Sequence of chain 1.G:
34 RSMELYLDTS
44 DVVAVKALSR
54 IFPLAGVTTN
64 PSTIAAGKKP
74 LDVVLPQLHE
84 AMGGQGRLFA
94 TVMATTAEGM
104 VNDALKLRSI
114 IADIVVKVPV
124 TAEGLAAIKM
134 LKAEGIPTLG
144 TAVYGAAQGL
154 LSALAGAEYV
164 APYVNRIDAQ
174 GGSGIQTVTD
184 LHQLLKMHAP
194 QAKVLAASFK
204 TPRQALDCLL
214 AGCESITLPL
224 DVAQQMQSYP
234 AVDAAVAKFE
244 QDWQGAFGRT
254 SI

This protein binds this small molecule.
Small molecule (SMILES): CC(=O)[C@@H](O)[C@H](O)c1cccs1

Sequence of chain 1.F:
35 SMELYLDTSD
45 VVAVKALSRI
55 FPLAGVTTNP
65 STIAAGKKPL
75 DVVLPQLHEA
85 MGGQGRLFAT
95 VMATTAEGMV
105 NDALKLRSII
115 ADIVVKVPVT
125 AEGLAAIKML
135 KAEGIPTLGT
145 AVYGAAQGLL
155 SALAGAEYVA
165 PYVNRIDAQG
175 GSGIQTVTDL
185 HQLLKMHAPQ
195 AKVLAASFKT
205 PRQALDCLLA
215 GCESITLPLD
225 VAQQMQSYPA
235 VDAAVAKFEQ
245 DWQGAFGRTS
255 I

Binding-site contacts:
Ligand atom C3 contacts residue SER201 of chain 1.F at 3.6 Å.
Ligand atom O4 contacts residue SER201 of chain 1.F at 3.6 Å.
Ligand atom C5 contacts residue SER201 of chain 1.F at 4.3 Å.
Ligand atom S11 contacts residue ARG169 of chain 1.F at 4.4 Å.
Ligand atom O6 contacts residue SER201 of chain 1.F at 4.3 Å.
Ligand atom O12 contacts residue ARG169 of chain 1.F at 3.5 Å (salt-bridge).
Ligand atom C10 contacts residue LYS203 of chain 1.F at 3.5 Å.
Ligand atom C3 contacts residue ARG169 of chain 1.F at 3.6 Å.
Ligand atom C7 contacts residue ARG169 of chain 1.F at 3.6 Å.
Ligand atom C2 contacts residue TYR166 of chain 1.F at 4.4 Å (hydrophobic).
Ligand atom C7 contacts residue SER201 of chain 1.F at 4.1 Å.
Ligand atom C8 contacts residue ARG169 of chain 1.F at 3.1 Å.
Ligand atom C10 contacts residue ARG169 of chain 1.F at 4.2 Å.
Ligand atom C9 contacts residue LYS203 of chain 1.F at 4.3 Å.
Ligand atom C1 contacts residue ASN63 of chain 1.F at 4.3 Å.
Ligand atom S11 contacts residue ASN168 of chain 1.F at 4.2 Å.
Ligand atom S11 contacts residue SER201 of chain 1.F at 3.2 Å (h-bond).
Ligand atom C10 contacts residue ASN168 of chain 1.F at 3.8 Å.
Ligand atom C1 contacts residue ARG169 of chain 1.F at 3.2 Å.
Ligand atom O12 contacts residue TYR166 of chain 1.F at 3.2 Å.
Ligand atom C1 contacts residue PHE242 of chain 1.G at 4.4 Å (hydrophobic).
Ligand atom C2 contacts residue ARG169 of chain 1.F at 3.3 Å.
Ligand atom C10 contacts residue SER201 of chain 1.F at 4.4 Å.
Ligand atom S11 contacts residue LYS203 of chain 1.F at 3.8 Å.
Ligand atom C5 contacts residue ARG169 of chain 1.F at 4.0 Å.
Ligand atom O4 contacts residue ASP41 of chain 1.F at 3.7 Å.
Ligand atom C9 contacts residue ARG169 of chain 1.F at 4.0 Å.